A small-molecule ligand and the protein it binds are described below.
Small molecule (SMILES): Nc1ncnc2c1ncn2[C@H]1C[C@H](O)[C@@H](COP(=O)(O)O)O1

Sequence of chain 39.A:
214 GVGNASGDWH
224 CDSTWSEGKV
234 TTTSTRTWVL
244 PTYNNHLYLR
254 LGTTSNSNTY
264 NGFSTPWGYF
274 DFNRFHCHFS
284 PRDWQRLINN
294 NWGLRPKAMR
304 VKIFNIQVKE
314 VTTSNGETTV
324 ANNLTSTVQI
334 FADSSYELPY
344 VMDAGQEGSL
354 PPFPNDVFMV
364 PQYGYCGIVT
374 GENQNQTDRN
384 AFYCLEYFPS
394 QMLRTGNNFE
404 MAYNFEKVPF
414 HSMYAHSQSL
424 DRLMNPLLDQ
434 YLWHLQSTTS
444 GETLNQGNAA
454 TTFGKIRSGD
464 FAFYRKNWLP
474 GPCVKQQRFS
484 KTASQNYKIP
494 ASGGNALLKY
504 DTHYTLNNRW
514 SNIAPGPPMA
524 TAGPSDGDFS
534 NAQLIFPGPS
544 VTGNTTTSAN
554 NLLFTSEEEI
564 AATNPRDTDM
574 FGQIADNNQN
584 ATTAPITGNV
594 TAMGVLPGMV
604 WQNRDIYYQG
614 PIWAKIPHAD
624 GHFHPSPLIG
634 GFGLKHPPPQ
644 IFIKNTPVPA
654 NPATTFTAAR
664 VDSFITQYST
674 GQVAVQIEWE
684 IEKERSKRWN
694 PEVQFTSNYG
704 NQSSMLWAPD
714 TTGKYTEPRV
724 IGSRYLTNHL

Binding-site contacts:
Ligand atom N1 contacts residue GLY636 of chain 59.A at 2.9 Å (h-bond).
Ligand atom N7 contacts residue HIS627 of chain 59.A at 4.1 Å.
Ligand atom C8 contacts residue PRO628 of chain 59.A at 3.8 Å (hydrophobic).
Ligand atom N6 contacts residue PRO628 of chain 59.A at 3.4 Å (h-bond).
Ligand atom N6 contacts residue GLY634 of chain 59.A at 3.8 Å.
Ligand atom C6 contacts residue GLY636 of chain 59.A at 3.6 Å.
Ligand atom N7 contacts residue SER629 of chain 59.A at 3.1 Å (h-bond).
Ligand atom C1' contacts residue HIS627 of chain 59.A at 4.3 Å.
Ligand atom C4 contacts residue PRO628 of chain 59.A at 3.0 Å (hydrophobic).
Ligand atom N3 contacts residue PRO628 of chain 59.A at 3.5 Å (h-bond).
Ligand atom C6 contacts residue SER629 of chain 59.A at 3.5 Å.
Ligand atom C8 contacts residue HIS627 of chain 59.A at 3.5 Å.
Ligand atom N7 contacts residue PRO628 of chain 59.A at 3.3 Å (h-bond).
Ligand atom C2' contacts residue HIS627 of chain 59.A at 3.2 Å.
Ligand atom N9 contacts residue PRO628 of chain 59.A at 3.7 Å.
Ligand atom N1 contacts residue VAL411 of chain 59.A at 4.3 Å.
Ligand atom N9 contacts residue PRO412 of chain 59.A at 4.2 Å.
Ligand atom N1 contacts residue PRO628 of chain 59.A at 3.2 Å (h-bond).
Ligand atom N7 contacts residue PRO412 of chain 59.A at 4.3 Å.
Ligand atom N6 contacts residue PHE635 of chain 59.A at 3.7 Å.
Ligand atom C8 contacts residue PRO412 of chain 59.A at 4.3 Å (hydrophobic).
Ligand atom C5 contacts residue PRO628 of chain 59.A at 2.7 Å (hydrophobic).
Ligand atom C3' contacts residue HIS627 of chain 59.A at 4.3 Å.
Ligand atom N6 contacts residue SER629 of chain 59.A at 3.0 Å (h-bond).
Ligand atom O3' contacts residue PRO628 of chain 59.A at 4.1 Å.
Ligand atom C6 contacts residue PRO412 of chain 59.A at 4.3 Å (hydrophobic).
Ligand atom C2 contacts residue PRO628 of chain 59.A at 3.5 Å (hydrophobic).
Ligand atom C1' contacts residue PRO628 of chain 59.A at 3.9 Å (hydrophobic).
Ligand atom O2P contacts residue ASP623 of chain 39.A at 3.2 Å (salt-bridge).
Ligand atom O1P contacts residue HIS625 of chain 39.A at 2.8 Å (h-bond).
Ligand atom N6 contacts residue GLY636 of chain 59.A at 3.2 Å (h-bond).
Ligand atom C2 contacts residue GLY636 of chain 59.A at 3.2 Å.
Ligand atom N7 contacts residue ASN606 of chain 59.A at 4.2 Å.
Ligand atom C5 contacts residue PRO412 of chain 59.A at 4.2 Å (hydrophobic).
Ligand atom C4 contacts residue PRO412 of chain 59.A at 4.1 Å (hydrophobic).
Ligand atom C5 contacts residue SER629 of chain 59.A at 3.5 Å.
Ligand atom C2' contacts residue PRO628 of chain 59.A at 3.6 Å (hydrophobic).
Ligand atom C6 contacts residue PRO628 of chain 59.A at 2.8 Å (hydrophobic).
Ligand atom C8 contacts residue SER629 of chain 59.A at 4.2 Å.
Ligand atom P contacts residue HIS625 of chain 39.A at 3.9 Å.

Sequence of chain 59.A:
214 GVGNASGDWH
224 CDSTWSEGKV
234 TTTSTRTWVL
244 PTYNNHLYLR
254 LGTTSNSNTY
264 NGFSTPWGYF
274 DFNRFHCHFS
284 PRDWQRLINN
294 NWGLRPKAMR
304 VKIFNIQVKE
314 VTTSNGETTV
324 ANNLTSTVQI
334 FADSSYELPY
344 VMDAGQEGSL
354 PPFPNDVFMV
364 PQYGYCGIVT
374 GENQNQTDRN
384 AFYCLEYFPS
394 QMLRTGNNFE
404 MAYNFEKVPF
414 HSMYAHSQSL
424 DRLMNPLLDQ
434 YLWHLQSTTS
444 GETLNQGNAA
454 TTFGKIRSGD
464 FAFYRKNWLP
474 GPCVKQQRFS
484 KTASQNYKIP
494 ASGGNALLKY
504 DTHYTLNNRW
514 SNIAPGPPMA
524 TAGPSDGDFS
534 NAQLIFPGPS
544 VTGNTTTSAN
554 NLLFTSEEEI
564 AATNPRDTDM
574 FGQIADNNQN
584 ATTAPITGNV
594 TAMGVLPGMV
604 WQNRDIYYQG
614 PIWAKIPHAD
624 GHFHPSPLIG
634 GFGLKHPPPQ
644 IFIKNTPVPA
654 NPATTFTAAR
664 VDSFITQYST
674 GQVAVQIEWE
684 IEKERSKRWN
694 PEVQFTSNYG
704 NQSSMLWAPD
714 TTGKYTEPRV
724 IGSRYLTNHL